The small molecule below binds the protein below.
Small molecule (SMILES): CC(=O)N[C@H]1[C@H]([C@H](O)[C@H](O)CO)O[C@@](O)(C(=O)O)C[C@@H]1O

Sequence of chain 12.A:
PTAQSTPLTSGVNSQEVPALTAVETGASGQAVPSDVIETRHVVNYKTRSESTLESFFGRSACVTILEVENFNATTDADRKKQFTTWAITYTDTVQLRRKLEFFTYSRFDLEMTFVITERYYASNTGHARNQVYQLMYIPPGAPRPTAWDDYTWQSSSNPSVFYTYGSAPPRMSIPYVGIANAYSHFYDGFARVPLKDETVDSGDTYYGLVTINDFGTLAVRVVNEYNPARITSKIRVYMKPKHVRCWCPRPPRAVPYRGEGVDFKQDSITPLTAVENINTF

Sequence of chain 11.A:
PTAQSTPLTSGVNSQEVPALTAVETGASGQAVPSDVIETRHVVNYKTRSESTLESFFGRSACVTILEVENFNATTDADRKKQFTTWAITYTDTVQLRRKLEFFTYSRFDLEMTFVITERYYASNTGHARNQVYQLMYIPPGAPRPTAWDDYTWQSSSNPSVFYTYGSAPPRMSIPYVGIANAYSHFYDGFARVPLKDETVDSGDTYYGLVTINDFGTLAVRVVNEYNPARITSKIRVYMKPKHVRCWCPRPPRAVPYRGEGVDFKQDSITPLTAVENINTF

Binding-site contacts:
Ligand atom C4 contacts residue PRO252 of chain 11.A at 3.7 Å (hydrophobic).
Ligand atom O1A contacts residue ALA146 of chain 12.A at 3.2 Å.
Ligand atom C1 contacts residue SER147 of chain 12.A at 3.6 Å.
Ligand atom C7 contacts residue TYR145 of chain 12.A at 3.9 Å (hydrophobic).
Ligand atom O1B contacts residue ALA146 of chain 12.A at 4.3 Å.
Ligand atom C3 contacts residue PRO252 of chain 11.A at 3.8 Å (hydrophobic).
Ligand atom C10 contacts residue TYR250 of chain 11.A at 3.5 Å (hydrophobic).
Ligand atom C11 contacts residue TYR250 of chain 11.A at 3.7 Å (hydrophobic).
Ligand atom O8 contacts residue ALA146 of chain 12.A at 3.3 Å.
Ligand atom C8 contacts residue ALA146 of chain 12.A at 4.5 Å (hydrophobic).
Ligand atom C11 contacts residue ARG143 of chain 12.A at 4.0 Å.
Ligand atom O1B contacts residue PRO252 of chain 11.A at 3.3 Å.
Ligand atom C9 contacts residue TYR145 of chain 12.A at 4.4 Å (hydrophobic).
Ligand atom C1 contacts residue ALA146 of chain 12.A at 4.0 Å (hydrophobic).
Ligand atom C10 contacts residue TYR145 of chain 12.A at 3.6 Å (hydrophobic).
Ligand atom N5 contacts residue TYR250 of chain 11.A at 4.4 Å.
Ligand atom C6 contacts residue TYR145 of chain 12.A at 3.4 Å (hydrophobic).
Ligand atom O1B contacts residue SER147 of chain 12.A at 2.7 Å (h-bond).
Ligand atom O4 contacts residue ASN251 of chain 11.A at 4.1 Å.
Ligand atom C5 contacts residue TYR145 of chain 12.A at 3.3 Å (hydrophobic).
Ligand atom O4 contacts residue TYR250 of chain 11.A at 3.4 Å.
Ligand atom O4 contacts residue TYR145 of chain 12.A at 4.2 Å.
Ligand atom O4 contacts residue PRO252 of chain 11.A at 3.6 Å.
Ligand atom C4 contacts residue TYR145 of chain 12.A at 3.6 Å (hydrophobic).
Ligand atom C6 contacts residue ALA146 of chain 12.A at 4.2 Å (hydrophobic).
Ligand atom C1 contacts residue PRO252 of chain 11.A at 4.0 Å (hydrophobic).
Ligand atom O1A contacts residue SER147 of chain 12.A at 3.1 Å (h-bond).
Ligand atom O1A contacts residue ASN148 of chain 12.A at 4.3 Å.
Ligand atom N5 contacts residue TYR145 of chain 12.A at 2.6 Å (h-bond).
Ligand atom C11 contacts residue TYR145 of chain 12.A at 3.7 Å (hydrophobic).
Ligand atom O10 contacts residue TYR250 of chain 11.A at 2.8 Å (h-bond).